This small molecule binds to this protein.
Small molecule (SMILES): OC[C@H]1O[C@H](O)[C@@H](O)[C@@H](O)[C@@H]1O

Sequence of chain 1.A:
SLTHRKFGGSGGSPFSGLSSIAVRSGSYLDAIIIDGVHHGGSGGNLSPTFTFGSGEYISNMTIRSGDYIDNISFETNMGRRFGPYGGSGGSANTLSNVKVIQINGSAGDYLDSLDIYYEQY

Binding-site contacts:
Ligand atom C6 contacts residue GLY27 of chain 1.A at 4.4 Å.
Ligand atom O2 contacts residue GLY45 of chain 1.A at 3.8 Å.
Ligand atom C6 contacts residue TYR111 of chain 1.A at 4.0 Å (hydrophobic).
Ligand atom C4 contacts residue GLY45 of chain 1.A at 3.5 Å.
Ligand atom C4 contacts residue GLY44 of chain 1.A at 4.3 Å.
Ligand atom O6 contacts residue SER26 of chain 1.A at 4.2 Å.
Ligand atom O4 contacts residue GLY44 of chain 1.A at 3.7 Å.
Ligand atom O5 contacts residue GLY27 of chain 1.A at 3.7 Å.
Ligand atom C6 contacts residue ASP31 of chain 1.A at 3.6 Å.
Ligand atom O6 contacts residue ASP31 of chain 1.A at 2.7 Å (salt-bridge).
Ligand atom O4 contacts residue GLY45 of chain 1.A at 3.5 Å (h-bond).
Ligand atom C5 contacts residue ASP31 of chain 1.A at 4.0 Å.
Ligand atom O5 contacts residue SER28 of chain 1.A at 2.9 Å (h-bond).
Ligand atom O3 contacts residue GLY45 of chain 1.A at 2.9 Å (h-bond).
Ligand atom O1 contacts residue SER28 of chain 1.A at 4.2 Å.
Ligand atom O6 contacts residue TYR29 of chain 1.A at 2.8 Å (h-bond).
Ligand atom C1 contacts residue GLY27 of chain 1.A at 4.3 Å.
Ligand atom O3 contacts residue GLY44 of chain 1.A at 3.9 Å.
Ligand atom C6 contacts residue TYR29 of chain 1.A at 3.6 Å (hydrophobic).
Ligand atom O6 contacts residue GLY27 of chain 1.A at 3.2 Å (h-bond).
Ligand atom C4 contacts residue GLY27 of chain 1.A at 4.5 Å.
Ligand atom C5 contacts residue GLY27 of chain 1.A at 4.4 Å.
Ligand atom O2 contacts residue SER28 of chain 1.A at 4.3 Å.
Ligand atom C6 contacts residue SER28 of chain 1.A at 3.7 Å.
Ligand atom C3 contacts residue GLY45 of chain 1.A at 3.8 Å.
Ligand atom O6 contacts residue SER28 of chain 1.A at 3.0 Å (h-bond).
Ligand atom O5 contacts residue TYR29 of chain 1.A at 4.4 Å.
Ligand atom C2 contacts residue GLY27 of chain 1.A at 4.4 Å.
Ligand atom O4 contacts residue TYR111 of chain 1.A at 4.0 Å.
Ligand atom C5 contacts residue SER28 of chain 1.A at 3.9 Å.
Ligand atom O2 contacts residue GLY27 of chain 1.A at 3.4 Å.
Ligand atom O4 contacts residue ASP31 of chain 1.A at 2.6 Å (salt-bridge).
Ligand atom C4 contacts residue ASP31 of chain 1.A at 3.4 Å.
Ligand atom C1 contacts residue SER28 of chain 1.A at 3.7 Å.